The small molecule below binds the protein below.
Small molecule (SMILES): O=C(NC1COC1)c1cc2[nH]c(-c3ccccc3)nc2cc1NC(=O)c1cc(C2CC2)c[nH]c1=O

Binding-site contacts:
Ligand atom C31 contacts residue PHE283 of chain 1.A at 3.6 Å (hydrophobic).
Ligand atom C34 contacts residue ILE246 of chain 1.A at 3.4 Å (hydrophobic).
Ligand atom C13 contacts residue GLU275 of chain 1.A at 3.6 Å.
Ligand atom C35 contacts residue LEU229 of chain 1.A at 3.6 Å (hydrophobic).
Ligand atom N17 contacts residue MET267 of chain 1.A at 3.8 Å.
Ligand atom C1 contacts residue PHE283 of chain 1.A at 3.7 Å (hydrophobic).
Ligand atom C5 contacts residue TYR247 of chain 1.A at 3.4 Å (hydrophobic).
Ligand atom C32 contacts residue TYR78 of chain 1.A at 3.7 Å (hydrophobic).
Ligand atom C5 contacts residue MET267 of chain 1.A at 3.4 Å (hydrophobic).
Ligand atom C16 contacts residue PHE283 of chain 1.A at 3.4 Å (hydrophobic).
Ligand atom N9 contacts residue MET267 of chain 1.A at 3.7 Å.
Ligand atom C29 contacts residue LEU229 of chain 1.A at 3.7 Å (hydrophobic).
Ligand atom C15 contacts residue GLY279 of chain 1.A at 3.8 Å.
Ligand atom C4 contacts residue TYR247 of chain 1.A at 3.5 Å (hydrophobic).
Ligand atom C14 contacts residue LYS272 of chain 1.A at 3.3 Å.
Ligand atom C4 contacts residue GLN280 of chain 1.A at 3.8 Å.
Ligand atom C12 contacts residue GLU275 of chain 1.A at 3.3 Å.
Ligand atom C13 contacts residue PRO266 of chain 1.A at 3.7 Å (hydrophobic).
Ligand atom C8 contacts residue MET267 of chain 1.A at 3.7 Å (hydrophobic).
Ligand atom O18 contacts residue PHE283 of chain 1.A at 3.4 Å.
Ligand atom C34 contacts residue SER231 of chain 1.A at 3.4 Å.
Ligand atom C11 contacts residue MET267 of chain 1.A at 3.8 Å (hydrophobic).
Ligand atom C8 contacts residue GLY279 of chain 1.A at 3.5 Å.
Ligand atom O33 contacts residue PHE283 of chain 1.A at 3.8 Å.
Ligand atom C3 contacts residue MET267 of chain 1.A at 3.5 Å (hydrophobic).
Ligand atom C24 contacts residue PHE283 of chain 1.A at 3.6 Å (hydrophobic).
Ligand atom N23 contacts residue PHE283 of chain 1.A at 3.0 Å.
Ligand atom C4 contacts residue MET267 of chain 1.A at 3.7 Å (hydrophobic).
Ligand atom C6 contacts residue MET267 of chain 1.A at 3.6 Å (hydrophobic).
Ligand atom C25 contacts residue PHE283 of chain 1.A at 3.5 Å (hydrophobic).
Ligand atom C10 contacts residue MET267 of chain 1.A at 3.8 Å (hydrophobic).
Ligand atom C14 contacts residue GLU275 of chain 1.A at 3.5 Å.
Ligand atom O26 contacts residue GLN280 of chain 1.A at 3.1 Å (h-bond).
Ligand atom N7 contacts residue MET267 of chain 1.A at 3.7 Å.
Ligand atom C12 contacts residue LYS272 of chain 1.A at 3.5 Å.
Ligand atom C27 contacts residue PHE283 of chain 1.A at 3.6 Å (hydrophobic).
Ligand atom C10 contacts residue GLY279 of chain 1.A at 3.6 Å.
Ligand atom C2 contacts residue MET267 of chain 1.A at 3.5 Å (hydrophobic).
Ligand atom C1 contacts residue MET267 of chain 1.A at 3.6 Å (hydrophobic).
Ligand atom N9 contacts residue TYR247 of chain 1.A at 2.8 Å (h-bond).

Sequence of chain 1.A:
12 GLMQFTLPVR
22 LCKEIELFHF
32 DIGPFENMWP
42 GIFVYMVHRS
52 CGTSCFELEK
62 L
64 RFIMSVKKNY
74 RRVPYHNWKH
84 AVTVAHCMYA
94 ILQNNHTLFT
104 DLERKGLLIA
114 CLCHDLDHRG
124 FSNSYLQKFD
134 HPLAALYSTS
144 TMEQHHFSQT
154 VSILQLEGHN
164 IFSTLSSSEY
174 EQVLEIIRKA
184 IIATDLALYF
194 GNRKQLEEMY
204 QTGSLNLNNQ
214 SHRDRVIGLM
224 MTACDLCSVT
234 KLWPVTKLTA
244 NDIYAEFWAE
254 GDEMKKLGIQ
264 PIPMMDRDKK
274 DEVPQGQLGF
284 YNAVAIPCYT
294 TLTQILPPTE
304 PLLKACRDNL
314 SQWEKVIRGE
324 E